Binding-site contacts:
Ligand atom C33 contacts residue ASP45 of chain 1.B at 3.9 Å.
Ligand atom C42 contacts residue TYR86 of chain 1.A at 3.9 Å (hydrophobic).
Ligand atom C22 contacts residue GLU99 of chain 1.B at 3.3 Å.
Ligand atom C31 contacts residue GLU156 of chain 1.A at 3.7 Å.
Ligand atom C31 contacts residue ASP135 of chain 1.B at 3.9 Å.
Ligand atom N32 contacts residue GLU99 of chain 1.B at 2.8 Å (salt-bridge).
Ligand atom O52 contacts residue TYR86 of chain 1.A at 3.9 Å.
Ligand atom C52 contacts residue TYR86 of chain 1.A at 3.5 Å (hydrophobic).
Ligand atom N21 contacts residue TYR86 of chain 1.A at 3.2 Å (h-bond).
Ligand atom N21 contacts residue ASN88 of chain 1.A at 3.2 Å (h-bond).
Ligand atom C32 contacts residue TYR86 of chain 1.A at 3.6 Å (hydrophobic).
Ligand atom C33 contacts residue GLU53 of chain 1.B at 3.9 Å.
Ligand atom C43 contacts residue ASP45 of chain 1.B at 3.7 Å.
Ligand atom C31 contacts residue ASN88 of chain 1.A at 3.3 Å.
Ligand atom O52 contacts residue TRP43 of chain 1.B at 3.5 Å.
Ligand atom O41 contacts residue ALA137 of chain 1.B at 3.6 Å (h-bond).
Ligand atom N61 contacts residue ASP135 of chain 1.B at 3.9 Å.
Ligand atom O23 contacts residue ARG39 of chain 1.B at 3.6 Å.
Ligand atom N33 contacts residue GLU53 of chain 1.B at 3.1 Å (salt-bridge).
Ligand atom C32 contacts residue GLU99 of chain 1.B at 3.4 Å.
Ligand atom C62 contacts residue TRP43 of chain 1.B at 3.8 Å (hydrophobic).
Ligand atom N61 contacts residue GLU99 of chain 1.B at 2.8 Å (salt-bridge).
Ligand atom O51 contacts residue TRP43 of chain 1.B at 3.7 Å.
Ligand atom C21 contacts residue ASN88 of chain 1.A at 3.8 Å.
Ligand atom N33 contacts residue ASP45 of chain 1.B at 3.1 Å (salt-bridge).
Ligand atom C21 contacts residue GLU156 of chain 1.A at 3.5 Å.
Ligand atom C51 contacts residue ASP135 of chain 1.B at 3.6 Å.
Ligand atom O41 contacts residue ALA136 of chain 1.B at 3.2 Å.
Ligand atom C41 contacts residue ASP135 of chain 1.B at 3.5 Å.
Ligand atom O11 contacts residue TYR86 of chain 1.A at 3.8 Å.
Ligand atom O41 contacts residue ASP135 of chain 1.B at 2.6 Å (salt-bridge).
Ligand atom C61 contacts residue ASP135 of chain 1.B at 3.4 Å.
Ligand atom C63 contacts residue SER44 of chain 1.B at 3.6 Å.
Ligand atom N61 contacts residue GLY100 of chain 1.B at 3.8 Å.
Ligand atom N21 contacts residue GLU156 of chain 1.A at 2.7 Å (salt-bridge).
Ligand atom C23 contacts residue GLU53 of chain 1.B at 3.3 Å.
Ligand atom C13 contacts residue TRP43 of chain 1.B at 3.7 Å (hydrophobic).
Ligand atom O23 contacts residue GLU53 of chain 1.B at 2.2 Å (salt-bridge).
Ligand atom O53 contacts residue TRP43 of chain 1.B at 3.4 Å.
Ligand atom O11 contacts residue ASN88 of chain 1.A at 3.8 Å.

Sequence of chain 1.B:
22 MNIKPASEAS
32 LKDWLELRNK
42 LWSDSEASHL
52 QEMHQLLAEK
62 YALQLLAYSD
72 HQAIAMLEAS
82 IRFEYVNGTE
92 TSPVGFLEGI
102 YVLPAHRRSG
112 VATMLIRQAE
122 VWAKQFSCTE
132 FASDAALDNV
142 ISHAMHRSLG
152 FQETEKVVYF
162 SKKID

This protein binds this small molecule.
Small molecule (SMILES): NC[C@H]1O[C@H](O[C@H]2[C@H](O)[C@@H](O[C@H]3O[C@H](CO)[C@@H](O)[C@H](N)[C@H]3O)[C@H](N)C[C@@H]2N)[C@H](N)C[C@@H]1O

Sequence of chain 1.A:
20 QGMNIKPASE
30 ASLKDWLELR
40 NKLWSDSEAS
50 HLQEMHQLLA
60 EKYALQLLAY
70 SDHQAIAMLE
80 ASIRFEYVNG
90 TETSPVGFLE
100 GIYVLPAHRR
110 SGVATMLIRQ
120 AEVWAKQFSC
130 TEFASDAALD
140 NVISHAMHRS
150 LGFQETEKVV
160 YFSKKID